Sequence of chain 3.OA:
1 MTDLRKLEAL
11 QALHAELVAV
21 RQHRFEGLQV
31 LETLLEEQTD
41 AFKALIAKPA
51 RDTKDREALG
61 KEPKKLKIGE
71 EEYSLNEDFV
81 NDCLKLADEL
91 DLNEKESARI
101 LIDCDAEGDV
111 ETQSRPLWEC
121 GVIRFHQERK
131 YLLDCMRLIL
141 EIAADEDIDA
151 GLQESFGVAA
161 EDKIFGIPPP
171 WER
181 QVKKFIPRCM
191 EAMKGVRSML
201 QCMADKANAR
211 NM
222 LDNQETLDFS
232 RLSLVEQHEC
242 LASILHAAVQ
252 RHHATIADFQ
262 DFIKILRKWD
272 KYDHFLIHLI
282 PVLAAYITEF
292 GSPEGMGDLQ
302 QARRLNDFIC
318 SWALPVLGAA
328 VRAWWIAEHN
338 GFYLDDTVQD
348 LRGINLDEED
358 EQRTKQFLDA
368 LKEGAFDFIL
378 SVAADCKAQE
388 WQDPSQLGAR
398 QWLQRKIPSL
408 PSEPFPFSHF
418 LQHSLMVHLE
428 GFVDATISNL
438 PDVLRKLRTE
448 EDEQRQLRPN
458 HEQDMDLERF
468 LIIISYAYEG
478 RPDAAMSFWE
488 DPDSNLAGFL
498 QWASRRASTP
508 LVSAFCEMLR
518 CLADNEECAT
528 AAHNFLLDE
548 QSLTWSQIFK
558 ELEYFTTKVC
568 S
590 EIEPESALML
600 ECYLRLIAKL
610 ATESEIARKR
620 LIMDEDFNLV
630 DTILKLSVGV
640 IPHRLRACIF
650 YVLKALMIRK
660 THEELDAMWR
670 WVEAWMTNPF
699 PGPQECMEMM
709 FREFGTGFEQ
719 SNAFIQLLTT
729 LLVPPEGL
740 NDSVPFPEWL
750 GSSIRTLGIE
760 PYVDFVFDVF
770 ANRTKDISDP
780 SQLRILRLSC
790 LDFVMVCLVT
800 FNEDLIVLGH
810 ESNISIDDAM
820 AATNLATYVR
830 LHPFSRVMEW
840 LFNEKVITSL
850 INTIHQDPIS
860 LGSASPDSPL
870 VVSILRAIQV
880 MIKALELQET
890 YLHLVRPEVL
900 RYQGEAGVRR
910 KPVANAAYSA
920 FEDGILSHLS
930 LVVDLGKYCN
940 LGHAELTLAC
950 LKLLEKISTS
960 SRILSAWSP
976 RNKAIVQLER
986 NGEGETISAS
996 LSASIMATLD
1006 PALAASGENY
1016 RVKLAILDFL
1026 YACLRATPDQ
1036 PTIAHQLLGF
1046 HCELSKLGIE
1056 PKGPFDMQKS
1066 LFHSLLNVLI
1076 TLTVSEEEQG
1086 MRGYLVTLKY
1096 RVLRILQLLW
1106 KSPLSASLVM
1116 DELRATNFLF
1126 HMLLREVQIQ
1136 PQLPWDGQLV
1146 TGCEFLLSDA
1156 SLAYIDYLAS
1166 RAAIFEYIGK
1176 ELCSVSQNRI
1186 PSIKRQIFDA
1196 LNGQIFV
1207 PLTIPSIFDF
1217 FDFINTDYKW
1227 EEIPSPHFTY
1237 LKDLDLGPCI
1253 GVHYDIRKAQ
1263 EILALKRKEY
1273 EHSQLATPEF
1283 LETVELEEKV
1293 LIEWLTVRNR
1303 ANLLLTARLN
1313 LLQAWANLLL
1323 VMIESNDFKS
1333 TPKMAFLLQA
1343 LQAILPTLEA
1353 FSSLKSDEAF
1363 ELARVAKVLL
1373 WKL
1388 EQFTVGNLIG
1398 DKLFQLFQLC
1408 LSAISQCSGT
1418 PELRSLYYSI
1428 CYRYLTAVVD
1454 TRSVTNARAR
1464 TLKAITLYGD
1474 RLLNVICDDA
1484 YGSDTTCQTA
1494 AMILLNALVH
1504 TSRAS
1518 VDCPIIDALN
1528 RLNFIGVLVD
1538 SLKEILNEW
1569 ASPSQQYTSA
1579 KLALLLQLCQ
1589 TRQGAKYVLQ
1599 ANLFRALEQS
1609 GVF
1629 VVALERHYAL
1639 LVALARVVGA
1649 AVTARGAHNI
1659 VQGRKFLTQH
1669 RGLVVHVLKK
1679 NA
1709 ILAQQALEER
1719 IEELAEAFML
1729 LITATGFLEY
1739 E

This protein binds this small molecule.
Small molecule (SMILES): CC[C@H](C)[C@H](N)C(=O)N[C@@H](CC(C)C)C(=O)N1CCC[C@H]1C(=O)N[C@@H](CCSC)C(=O)N[C@@H](Cc1ccc(O)cc1)C(=O)N[C@@H](CCCCN)C(=O)N[C@@H](CC(C)C)C(=O)N[C@@H](CO)C(=O)N1CCC[C@H]1C=O

Binding-site contacts:
Ligand atom O contacts residue VAL1202 of chain 3.OA at 3.2 Å.
Ligand atom OH contacts residue ASN1072 of chain 3.OA at 3.1 Å (h-bond).
Ligand atom CZ contacts residue ASN1072 of chain 3.OA at 3.5 Å.
Ligand atom CZ contacts residue GLN1063 of chain 3.OA at 4.1 Å.
Ligand atom CD1 contacts residue ALA1120 of chain 3.OA at 4.3 Å (hydrophobic).
Ligand atom CG contacts residue GLN1063 of chain 3.OA at 4.3 Å.
Ligand atom CD2 contacts residue PHE1125 of chain 3.OA at 4.2 Å (hydrophobic).
Ligand atom C contacts residue GLN1063 of chain 3.OA at 3.9 Å.
Ligand atom CA contacts residue GLN1063 of chain 3.OA at 4.3 Å.
Ligand atom CD2 contacts residue HIS1126 of chain 3.OA at 3.4 Å.
Ligand atom CG contacts residue ASN1072 of chain 3.OA at 4.2 Å.
Ligand atom CD2 contacts residue THR1121 of chain 3.OA at 4.3 Å.
Ligand atom CG contacts residue ALA1120 of chain 3.OA at 4.4 Å (hydrophobic).
Ligand atom CE1 contacts residue ASN1072 of chain 3.OA at 3.3 Å.
Ligand atom CG2 contacts residue GLN1063 of chain 3.OA at 3.3 Å.
Ligand atom CB contacts residue GLN1063 of chain 3.OA at 4.5 Å.
Ligand atom O contacts residue HIS1126 of chain 3.OA at 3.3 Å (h-bond).
Ligand atom C contacts residue VAL1202 of chain 3.OA at 4.2 Å (hydrophobic).
Ligand atom CE1 contacts residue THR1121 of chain 3.OA at 3.9 Å.
Ligand atom CB contacts residue THR1121 of chain 3.OA at 3.3 Å.
Ligand atom CD1 contacts residue THR1121 of chain 3.OA at 3.0 Å.
Ligand atom CD1 contacts residue GLN1063 of chain 3.OA at 3.8 Å.
Ligand atom OH contacts residue HIS1068 of chain 3.OA at 3.8 Å.
Ligand atom SD contacts residue ASN1072 of chain 3.OA at 3.7 Å.
Ligand atom CG contacts residue HIS1126 of chain 3.OA at 4.3 Å.
Ligand atom CD1 contacts residue PHE1125 of chain 3.OA at 3.6 Å (hydrophobic).
Ligand atom CA contacts residue HIS1126 of chain 3.OA at 4.3 Å.
Ligand atom CE2 contacts residue GLN1063 of chain 3.OA at 3.3 Å.
Ligand atom CD2 contacts residue GLN1063 of chain 3.OA at 3.6 Å.
Ligand atom CD2 contacts residue LEU1129 of chain 3.OA at 4.2 Å (hydrophobic).
Ligand atom C contacts residue HIS1126 of chain 3.OA at 4.0 Å.
Ligand atom OH contacts residue GLN1063 of chain 3.OA at 3.7 Å.
Ligand atom CG contacts residue THR1121 of chain 3.OA at 3.3 Å.
Ligand atom CD2 contacts residue THR1121 of chain 3.OA at 4.0 Å.
Ligand atom CD1 contacts residue ASN1122 of chain 3.OA at 4.3 Å.
Ligand atom CD1 contacts residue ASN1072 of chain 3.OA at 4.0 Å.
Ligand atom O contacts residue THR1121 of chain 3.OA at 4.0 Å.
Ligand atom O contacts residue GLN1063 of chain 3.OA at 2.9 Å (h-bond).
Ligand atom CD2 contacts residue ALA1120 of chain 3.OA at 3.5 Å (hydrophobic).
Ligand atom CE2 contacts residue ASN1072 of chain 3.OA at 4.4 Å.